Binding-site contacts:
Ligand atom C contacts residue MG1 of chain 1.R at 3.3 Å.
Ligand atom O3P contacts residue TRP66 of chain 1.A at 3.5 Å.
Ligand atom O2 contacts residue FMT1 of chain 1.T at 2.9 Å (h-bond).
Ligand atom O3P contacts residue LYS334 of chain 1.G at 2.4 Å (salt-bridge).
Ligand atom O5P contacts residue ARG295 of chain 1.G at 2.8 Å (salt-bridge).
Ligand atom P1 contacts residue LYS175 of chain 1.G at 3.4 Å.
Ligand atom O6 contacts residue LYS334 of chain 1.G at 3.1 Å (salt-bridge).
Ligand atom O1P contacts residue GLY403 of chain 1.G at 3.3 Å.
Ligand atom O7 contacts residue LYS175 of chain 1.G at 3.0 Å (salt-bridge).
Ligand atom C5 contacts residue ASN123 of chain 1.A at 3.4 Å.
Ligand atom O3P contacts residue THR65 of chain 1.A at 3.0 Å (h-bond).
Ligand atom O3P contacts residue GLY381 of chain 1.G at 3.3 Å (h-bond).
Ligand atom O4P contacts residue HIS327 of chain 1.G at 2.8 Å (h-bond).
Ligand atom O3 contacts residue GLY380 of chain 1.G at 3.2 Å (h-bond).
Ligand atom O7 contacts residue MG1 of chain 1.R at 2.7 Å.
Ligand atom O1 contacts residue LYS175 of chain 1.G at 2.4 Å (salt-bridge).
Ligand atom O4 contacts residue HIS294 of chain 1.G at 3.0 Å (h-bond).
Ligand atom O2P contacts residue GLY403 of chain 1.G at 3.1 Å (h-bond).
Ligand atom O6 contacts residue LYS175 of chain 1.G at 3.3 Å (salt-bridge).
Ligand atom O5P contacts residue LEU335 of chain 1.G at 3.2 Å.
Ligand atom O4 contacts residue MG1 of chain 1.R at 2.0 Å.
Ligand atom O2 contacts residue MG1 of chain 1.R at 2.5 Å.
Ligand atom P2 contacts residue HIS327 of chain 1.G at 3.5 Å.
Ligand atom P2 contacts residue ARG295 of chain 1.G at 3.4 Å.
Ligand atom O4 contacts residue ASN123 of chain 1.A at 3.5 Å (h-bond).
Ligand atom O1P contacts residue THR65 of chain 1.A at 2.5 Å (h-bond).
Ligand atom O7 contacts residue ASP203 of chain 1.G at 2.7 Å (salt-bridge).
Ligand atom O1P contacts residue GLY404 of chain 1.G at 2.5 Å (h-bond).
Ligand atom C contacts residue LYS175 of chain 1.G at 3.0 Å.
Ligand atom O1P contacts residue LYS175 of chain 1.G at 3.2 Å.
Ligand atom O2 contacts residue THR173 of chain 1.G at 3.4 Å.
Ligand atom O6P contacts residue ARG295 of chain 1.G at 2.8 Å (salt-bridge).
Ligand atom P1 contacts residue THR65 of chain 1.A at 3.4 Å.
Ligand atom O4 contacts residue FMT1 of chain 1.T at 2.4 Å (h-bond).
Ligand atom O7 contacts residue GLU204 of chain 1.G at 3.2 Å (salt-bridge).
Ligand atom C4 contacts residue FMT1 of chain 1.T at 3.2 Å.
Ligand atom C2 contacts residue MG1 of chain 1.R at 3.4 Å.
Ligand atom O4P contacts residue SER379 of chain 1.G at 3.4 Å (h-bond).
Ligand atom O4 contacts residue GLU204 of chain 1.G at 3.2 Å (salt-bridge).
Ligand atom O3 contacts residue SER379 of chain 1.G at 3.1 Å.

A small-molecule ligand and the protein it binds are described below.
Small molecule (SMILES): O=C(O)[C@@](O)(COP(=O)(O)O)[C@H](O)[C@H](O)COP(=O)(O)O

Sequence of chain 1.G:
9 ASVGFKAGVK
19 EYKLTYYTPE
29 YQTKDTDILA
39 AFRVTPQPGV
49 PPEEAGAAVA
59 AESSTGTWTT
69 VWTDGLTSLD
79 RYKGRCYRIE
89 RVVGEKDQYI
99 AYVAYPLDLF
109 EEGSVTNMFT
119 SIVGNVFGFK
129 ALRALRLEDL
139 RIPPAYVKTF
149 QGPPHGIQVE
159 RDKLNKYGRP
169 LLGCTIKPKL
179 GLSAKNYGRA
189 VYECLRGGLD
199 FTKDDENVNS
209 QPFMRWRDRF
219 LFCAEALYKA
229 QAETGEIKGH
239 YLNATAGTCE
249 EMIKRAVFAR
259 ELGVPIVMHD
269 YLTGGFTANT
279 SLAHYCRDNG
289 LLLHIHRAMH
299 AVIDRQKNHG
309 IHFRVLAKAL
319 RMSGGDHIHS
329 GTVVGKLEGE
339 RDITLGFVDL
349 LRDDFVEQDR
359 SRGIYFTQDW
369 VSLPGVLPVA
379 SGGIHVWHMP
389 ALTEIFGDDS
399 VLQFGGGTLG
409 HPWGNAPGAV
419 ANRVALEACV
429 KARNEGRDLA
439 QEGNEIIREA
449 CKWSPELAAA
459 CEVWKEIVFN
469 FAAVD

Sequence of chain 1.A:
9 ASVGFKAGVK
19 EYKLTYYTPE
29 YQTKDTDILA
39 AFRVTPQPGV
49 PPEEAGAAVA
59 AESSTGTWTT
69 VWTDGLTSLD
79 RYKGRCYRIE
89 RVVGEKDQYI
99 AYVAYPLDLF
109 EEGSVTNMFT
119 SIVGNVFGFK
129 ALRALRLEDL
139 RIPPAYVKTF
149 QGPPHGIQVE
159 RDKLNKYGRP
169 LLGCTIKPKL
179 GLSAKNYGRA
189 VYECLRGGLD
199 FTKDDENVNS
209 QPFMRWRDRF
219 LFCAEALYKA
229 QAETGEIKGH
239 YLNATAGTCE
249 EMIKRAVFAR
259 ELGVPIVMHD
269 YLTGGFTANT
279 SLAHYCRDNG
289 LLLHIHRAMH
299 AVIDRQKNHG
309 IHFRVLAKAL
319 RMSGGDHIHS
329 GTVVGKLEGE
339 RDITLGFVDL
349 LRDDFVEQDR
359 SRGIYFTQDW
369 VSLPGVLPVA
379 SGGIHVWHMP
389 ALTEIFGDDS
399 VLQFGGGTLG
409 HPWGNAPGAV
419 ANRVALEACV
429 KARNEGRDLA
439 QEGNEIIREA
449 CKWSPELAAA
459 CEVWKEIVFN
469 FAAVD